This small molecule binds to this protein.
Small molecule (SMILES): CCOC(=O)c1ccc(OCCCC2CCN(c3ccc(C)nn3)CC2)cc1

Sequence of chain 2.D:
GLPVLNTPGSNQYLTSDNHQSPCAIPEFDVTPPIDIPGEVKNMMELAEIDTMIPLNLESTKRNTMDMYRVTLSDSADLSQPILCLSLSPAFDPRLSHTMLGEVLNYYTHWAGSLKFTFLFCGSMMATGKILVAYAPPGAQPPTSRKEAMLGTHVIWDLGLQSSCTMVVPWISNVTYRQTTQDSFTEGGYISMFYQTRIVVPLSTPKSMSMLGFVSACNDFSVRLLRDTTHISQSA

Sequence of chain 1.B:
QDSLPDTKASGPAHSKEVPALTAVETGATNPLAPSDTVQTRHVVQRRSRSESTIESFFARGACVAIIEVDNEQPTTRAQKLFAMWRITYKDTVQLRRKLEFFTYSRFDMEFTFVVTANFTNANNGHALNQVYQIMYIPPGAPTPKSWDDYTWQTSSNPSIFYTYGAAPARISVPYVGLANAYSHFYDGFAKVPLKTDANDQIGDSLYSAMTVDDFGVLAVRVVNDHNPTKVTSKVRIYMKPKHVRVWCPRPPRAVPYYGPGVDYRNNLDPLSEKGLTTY

Sequence of chain 1.D:
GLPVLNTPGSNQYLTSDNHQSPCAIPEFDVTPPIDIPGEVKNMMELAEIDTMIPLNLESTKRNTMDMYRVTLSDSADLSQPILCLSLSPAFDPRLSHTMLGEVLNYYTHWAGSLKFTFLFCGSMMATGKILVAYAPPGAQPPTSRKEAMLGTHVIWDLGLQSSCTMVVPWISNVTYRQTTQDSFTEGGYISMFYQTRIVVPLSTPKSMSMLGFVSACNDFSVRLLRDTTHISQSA

Binding-site contacts:
Ligand atom N6 contacts residue VAL194 of chain 1.B at 3.6 Å.
Ligand atom C10 contacts residue ILE108 of chain 1.B at 3.5 Å (hydrophobic).
Ligand atom O23 contacts residue PHE236 of chain 1.B at 3.3 Å.
Ligand atom O24 contacts residue TYR110 of chain 1.B at 3.3 Å.
Ligand atom C3 contacts residue TYR157 of chain 1.B at 3.4 Å (hydrophobic).
Ligand atom C12 contacts residue PHE236 of chain 1.B at 3.7 Å (hydrophobic).
Ligand atom C1 contacts residue ILE155 of chain 1.B at 3.8 Å (hydrophobic).
Ligand atom C19 contacts residue PHE236 of chain 1.B at 3.6 Å (hydrophobic).
Ligand atom C13 contacts residue ILE108 of chain 1.B at 3.6 Å (hydrophobic).
Ligand atom C18 contacts residue TYR110 of chain 1.B at 3.8 Å (hydrophobic).
Ligand atom C19 contacts residue TYR110 of chain 1.B at 3.8 Å (hydrophobic).
Ligand atom O23 contacts residue TYR110 of chain 1.B at 3.5 Å.
Ligand atom C9 contacts residue VAL194 of chain 1.B at 3.8 Å (hydrophobic).
Ligand atom C3 contacts residue PRO179 of chain 1.B at 3.6 Å (hydrophobic).
Ligand atom O24 contacts residue THR109 of chain 1.B at 3.6 Å.
Ligand atom O15 contacts residue MET130 of chain 1.B at 3.8 Å.
Ligand atom C17 contacts residue MET130 of chain 1.B at 3.7 Å (hydrophobic).
Ligand atom C25 contacts residue THR109 of chain 1.B at 3.2 Å.
Ligand atom C20 contacts residue PHE236 of chain 1.B at 3.4 Å (hydrophobic).
Ligand atom C16 contacts residue MET130 of chain 1.B at 3.8 Å (hydrophobic).
Ligand atom C4 contacts residue ALA24 of chain 1.D at 3.9 Å (hydrophobic).
Ligand atom O24 contacts residue PHE236 of chain 1.B at 3.9 Å.
Ligand atom C8 contacts residue VAL194 of chain 1.B at 3.8 Å (hydrophobic).
Ligand atom C22 contacts residue PHE236 of chain 1.B at 3.3 Å (hydrophobic).
Ligand atom C7 contacts residue VAL194 of chain 1.B at 3.6 Å (hydrophobic).
Ligand atom N4 contacts residue LEU239 of chain 1.B at 3.6 Å.
Ligand atom C11 contacts residue PHE132 of chain 1.B at 3.5 Å (hydrophobic).
Ligand atom C3 contacts residue ALA24 of chain 1.D at 3.6 Å (hydrophobic).
Ligand atom C8 contacts residue TYR157 of chain 1.B at 3.4 Å (hydrophobic).
Ligand atom C7 contacts residue TYR157 of chain 1.B at 3.5 Å (hydrophobic).
Ligand atom C4 contacts residue TYR157 of chain 1.B at 3.5 Å (hydrophobic).
Ligand atom C22 contacts residue TYR110 of chain 1.B at 3.3 Å (hydrophobic).
Ligand atom C13 contacts residue PHE236 of chain 1.B at 3.8 Å (hydrophobic).
Ligand atom C21 contacts residue TYR203 of chain 1.B at 3.7 Å (hydrophobic).
Ligand atom C1 contacts residue ILE181 of chain 1.B at 3.5 Å (hydrophobic).
Ligand atom C7 contacts residue ILE25 of chain 1.D at 3.8 Å (hydrophobic).
Ligand atom N3 contacts residue LEU239 of chain 1.B at 3.8 Å.
Ligand atom C10 contacts residue PHE132 of chain 1.B at 3.7 Å (hydrophobic).
Ligand atom N3 contacts residue ILE192 of chain 1.B at 3.7 Å.
Ligand atom N4 contacts residue ILE192 of chain 1.B at 3.6 Å.